A protein and the small-molecule ligand that binds it are described below.
Small molecule (SMILES): CC(=O)N[C@@H]1[C@@H](O)[C@H](O)[C@@H](CO)O[C@H]1O

Sequence of chain 1.B:
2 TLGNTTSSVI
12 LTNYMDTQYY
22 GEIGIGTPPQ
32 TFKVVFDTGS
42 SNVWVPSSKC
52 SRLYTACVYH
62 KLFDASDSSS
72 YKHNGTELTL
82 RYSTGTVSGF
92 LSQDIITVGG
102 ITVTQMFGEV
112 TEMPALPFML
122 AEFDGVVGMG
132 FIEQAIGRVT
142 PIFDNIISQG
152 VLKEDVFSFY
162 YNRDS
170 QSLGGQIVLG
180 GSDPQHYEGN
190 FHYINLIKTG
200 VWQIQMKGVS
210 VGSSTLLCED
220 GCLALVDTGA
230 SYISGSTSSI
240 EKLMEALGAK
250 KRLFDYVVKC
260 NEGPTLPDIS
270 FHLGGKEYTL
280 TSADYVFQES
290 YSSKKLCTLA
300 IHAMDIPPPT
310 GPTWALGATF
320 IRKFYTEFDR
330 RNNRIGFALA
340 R

Binding-site contacts:
Ligand atom O7 contacts residue HIS74 of chain 1.B at 4.2 Å.
Ligand atom C3 contacts residue ASN75 of chain 1.B at 3.8 Å.
Ligand atom C1 contacts residue MET107 of chain 1.B at 4.1 Å (hydrophobic).
Ligand atom N2 contacts residue ASN75 of chain 1.B at 2.9 Å (h-bond).
Ligand atom N2 contacts residue THR77 of chain 1.B at 4.2 Å.
Ligand atom C6 contacts residue MET107 of chain 1.B at 4.3 Å (hydrophobic).
Ligand atom O6 contacts residue MET107 of chain 1.B at 3.4 Å.
Ligand atom C2 contacts residue ASN75 of chain 1.B at 2.5 Å.
Ligand atom O7 contacts residue ASN75 of chain 1.B at 3.4 Å (h-bond).
Ligand atom C5 contacts residue MET107 of chain 1.B at 4.3 Å (hydrophobic).
Ligand atom C5 contacts residue ASN75 of chain 1.B at 3.6 Å.
Ligand atom C1 contacts residue THR77 of chain 1.B at 4.0 Å.
Ligand atom C1 contacts residue ASN75 of chain 1.B at 1.4 Å.
Ligand atom O5 contacts residue ASN75 of chain 1.B at 2.3 Å (h-bond).
Ligand atom C4 contacts residue ASN75 of chain 1.B at 4.2 Å.
Ligand atom O5 contacts residue MET107 of chain 1.B at 3.5 Å.
Ligand atom C7 contacts residue ASN75 of chain 1.B at 3.4 Å.
Ligand atom C8 contacts residue ASN75 of chain 1.B at 3.3 Å.